Sequence of chain 1.F:
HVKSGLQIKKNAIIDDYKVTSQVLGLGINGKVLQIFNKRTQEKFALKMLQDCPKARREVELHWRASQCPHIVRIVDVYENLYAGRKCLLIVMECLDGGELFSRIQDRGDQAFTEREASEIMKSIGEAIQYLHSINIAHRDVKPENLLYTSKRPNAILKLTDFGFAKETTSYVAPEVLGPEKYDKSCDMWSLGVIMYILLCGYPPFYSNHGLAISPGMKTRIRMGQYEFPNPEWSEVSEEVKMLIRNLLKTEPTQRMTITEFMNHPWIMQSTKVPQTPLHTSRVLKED

The protein below binds the small molecule below.
Small molecule (SMILES): CCOc1ccc(Nc2c(C)c(N[C@H]3CCCNC3)nc3ccnn23)cc1

Binding-site contacts:
Ligand atom N2 contacts residue LEU229 of chain 1.F at 3.5 Å.
Ligand atom C8 contacts residue LEU229 of chain 1.F at 3.7 Å (hydrophobic).
Ligand atom C11 contacts residue LEU229 of chain 1.F at 3.2 Å (hydrophobic).
Ligand atom N7 contacts residue TYR224 of chain 1.F at 3.5 Å.
Ligand atom C3 contacts residue LEU229 of chain 1.F at 4.1 Å (hydrophobic).
Ligand atom C16 contacts residue TYR224 of chain 1.F at 3.9 Å (hydrophobic).
Ligand atom O21 contacts residue TYR224 of chain 1.F at 4.0 Å.
Ligand atom C25 contacts residue PRO221 of chain 1.F at 3.7 Å (hydrophobic).
Ligand atom C5 contacts residue LEU229 of chain 1.F at 3.7 Å (hydrophobic).
Ligand atom C11 contacts residue SER225 of chain 1.F at 3.8 Å.
Ligand atom C24 contacts residue TYR224 of chain 1.F at 3.1 Å (hydrophobic).
Ligand atom C18 contacts residue TYR220 of chain 1.F at 3.8 Å (hydrophobic).
Ligand atom C3 contacts residue PRO221 of chain 1.F at 4.0 Å (hydrophobic).
Ligand atom C26 contacts residue ILE215 of chain 1.F at 4.0 Å (hydrophobic).
Ligand atom N2 contacts residue TYR224 of chain 1.F at 3.9 Å.
Ligand atom C1 contacts residue TYR224 of chain 1.F at 3.9 Å (hydrophobic).
Ligand atom C1 contacts residue LEU229 of chain 1.F at 3.7 Å (hydrophobic).
Ligand atom C27 contacts residue TYR220 of chain 1.F at 3.8 Å (hydrophobic).
Ligand atom C24 contacts residue TYR220 of chain 1.F at 3.8 Å (hydrophobic).
Ligand atom C4 contacts residue PRO221 of chain 1.F at 3.5 Å (hydrophobic).
Ligand atom C17 contacts residue SER225 of chain 1.F at 3.1 Å.
Ligand atom C25 contacts residue GLY219 of chain 1.F at 3.9 Å.
Ligand atom C17 contacts residue TYR224 of chain 1.F at 3.3 Å (hydrophobic).
Ligand atom C11 contacts residue TYR224 of chain 1.F at 4.0 Å (hydrophobic).
Ligand atom C13 contacts residue SER225 of chain 1.F at 3.5 Å.
Ligand atom N6 contacts residue PRO221 of chain 1.F at 3.7 Å.
Ligand atom O21 contacts residue TYR220 of chain 1.F at 4.0 Å.
Ligand atom N7 contacts residue LEU229 of chain 1.F at 3.6 Å.
Ligand atom C5 contacts residue PRO221 of chain 1.F at 4.0 Å (hydrophobic).
Ligand atom N9 contacts residue SER225 of chain 1.F at 3.2 Å (h-bond).
Ligand atom C19 contacts residue TYR220 of chain 1.F at 3.4 Å (hydrophobic).
Ligand atom N6 contacts residue LEU229 of chain 1.F at 4.1 Å.
Ligand atom C19 contacts residue TYR224 of chain 1.F at 3.9 Å (hydrophobic).
Ligand atom N10 contacts residue PRO221 of chain 1.F at 3.7 Å.
Ligand atom C13 contacts residue TYR224 of chain 1.F at 3.4 Å (hydrophobic).
Ligand atom N9 contacts residue TYR224 of chain 1.F at 3.4 Å.
Ligand atom N7 contacts residue SER225 of chain 1.F at 3.2 Å (h-bond).
Ligand atom C20 contacts residue TYR224 of chain 1.F at 3.4 Å (hydrophobic).
Ligand atom C18 contacts residue TYR224 of chain 1.F at 3.7 Å (hydrophobic).
Ligand atom C27 contacts residue TYR224 of chain 1.F at 3.8 Å (hydrophobic).